Binding-site contacts:
Ligand atom CB contacts residue TYR533 of chain 6.GA at 3.6 Å (hydrophobic).
Ligand atom CG contacts residue TYR533 of chain 6.GA at 3.3 Å (hydrophobic).
Ligand atom C contacts residue HIS409 of chain 6.GA at 4.4 Å.
Ligand atom ND2 contacts residue TYR533 of chain 6.GA at 3.7 Å.
Ligand atom CD2 contacts residue ALA484 of chain 6.GA at 3.6 Å (hydrophobic).
Ligand atom N contacts residue PRO536 of chain 6.GA at 4.2 Å.
Ligand atom O contacts residue PRO536 of chain 6.GA at 3.8 Å.
Ligand atom CD1 contacts residue THR488 of chain 6.GA at 4.2 Å.
Ligand atom CB contacts residue THR488 of chain 6.GA at 4.4 Å.
Ligand atom CD1 contacts residue GLN538 of chain 6.GA at 3.1 Å.
Ligand atom CA contacts residue ILE535 of chain 6.GA at 3.8 Å (hydrophobic).
Ligand atom O contacts residue LEU534 of chain 6.GA at 4.3 Å.
Ligand atom OD1 contacts residue TYR533 of chain 6.GA at 3.4 Å.
Ligand atom CD1 contacts residue PHE402 of chain 6.GA at 4.0 Å (hydrophobic).
Ligand atom NE2 contacts residue PRO536 of chain 6.GA at 4.2 Å.
Ligand atom CB contacts residue ILE535 of chain 6.GA at 4.2 Å (hydrophobic).
Ligand atom O contacts residue HIS409 of chain 6.GA at 3.6 Å.
Ligand atom CD2 contacts residue THR488 of chain 6.GA at 4.2 Å.
Ligand atom CD contacts residue TYR537 of chain 6.GA at 4.5 Å (hydrophobic).
Ligand atom CG1 contacts residue THR488 of chain 6.GA at 4.2 Å.
Ligand atom CG contacts residue TYR537 of chain 6.GA at 3.2 Å (hydrophobic).
Ligand atom N contacts residue ILE535 of chain 6.GA at 3.7 Å.
Ligand atom CD1 contacts residue LEU413 of chain 6.GA at 4.1 Å (hydrophobic).
Ligand atom CB contacts residue GLU481 of chain 6.GA at 3.6 Å.
Ligand atom CA contacts residue TYR537 of chain 6.GA at 4.5 Å (hydrophobic).
Ligand atom CD2 contacts residue MET485 of chain 6.GA at 4.0 Å (hydrophobic).
Ligand atom CG contacts residue PRO536 of chain 6.GA at 4.5 Å (hydrophobic).
Ligand atom CD1 contacts residue ILE535 of chain 6.GA at 4.0 Å (hydrophobic).
Ligand atom CE1 contacts residue LEU413 of chain 6.GA at 4.2 Å (hydrophobic).
Ligand atom CB contacts residue TYR537 of chain 6.GA at 3.0 Å (hydrophobic).
Ligand atom CB contacts residue LEU534 of chain 6.GA at 4.3 Å (hydrophobic).
Ligand atom CD1 contacts residue ILE535 of chain 6.GA at 4.0 Å (hydrophobic).

Sequence of chain 6.GA:
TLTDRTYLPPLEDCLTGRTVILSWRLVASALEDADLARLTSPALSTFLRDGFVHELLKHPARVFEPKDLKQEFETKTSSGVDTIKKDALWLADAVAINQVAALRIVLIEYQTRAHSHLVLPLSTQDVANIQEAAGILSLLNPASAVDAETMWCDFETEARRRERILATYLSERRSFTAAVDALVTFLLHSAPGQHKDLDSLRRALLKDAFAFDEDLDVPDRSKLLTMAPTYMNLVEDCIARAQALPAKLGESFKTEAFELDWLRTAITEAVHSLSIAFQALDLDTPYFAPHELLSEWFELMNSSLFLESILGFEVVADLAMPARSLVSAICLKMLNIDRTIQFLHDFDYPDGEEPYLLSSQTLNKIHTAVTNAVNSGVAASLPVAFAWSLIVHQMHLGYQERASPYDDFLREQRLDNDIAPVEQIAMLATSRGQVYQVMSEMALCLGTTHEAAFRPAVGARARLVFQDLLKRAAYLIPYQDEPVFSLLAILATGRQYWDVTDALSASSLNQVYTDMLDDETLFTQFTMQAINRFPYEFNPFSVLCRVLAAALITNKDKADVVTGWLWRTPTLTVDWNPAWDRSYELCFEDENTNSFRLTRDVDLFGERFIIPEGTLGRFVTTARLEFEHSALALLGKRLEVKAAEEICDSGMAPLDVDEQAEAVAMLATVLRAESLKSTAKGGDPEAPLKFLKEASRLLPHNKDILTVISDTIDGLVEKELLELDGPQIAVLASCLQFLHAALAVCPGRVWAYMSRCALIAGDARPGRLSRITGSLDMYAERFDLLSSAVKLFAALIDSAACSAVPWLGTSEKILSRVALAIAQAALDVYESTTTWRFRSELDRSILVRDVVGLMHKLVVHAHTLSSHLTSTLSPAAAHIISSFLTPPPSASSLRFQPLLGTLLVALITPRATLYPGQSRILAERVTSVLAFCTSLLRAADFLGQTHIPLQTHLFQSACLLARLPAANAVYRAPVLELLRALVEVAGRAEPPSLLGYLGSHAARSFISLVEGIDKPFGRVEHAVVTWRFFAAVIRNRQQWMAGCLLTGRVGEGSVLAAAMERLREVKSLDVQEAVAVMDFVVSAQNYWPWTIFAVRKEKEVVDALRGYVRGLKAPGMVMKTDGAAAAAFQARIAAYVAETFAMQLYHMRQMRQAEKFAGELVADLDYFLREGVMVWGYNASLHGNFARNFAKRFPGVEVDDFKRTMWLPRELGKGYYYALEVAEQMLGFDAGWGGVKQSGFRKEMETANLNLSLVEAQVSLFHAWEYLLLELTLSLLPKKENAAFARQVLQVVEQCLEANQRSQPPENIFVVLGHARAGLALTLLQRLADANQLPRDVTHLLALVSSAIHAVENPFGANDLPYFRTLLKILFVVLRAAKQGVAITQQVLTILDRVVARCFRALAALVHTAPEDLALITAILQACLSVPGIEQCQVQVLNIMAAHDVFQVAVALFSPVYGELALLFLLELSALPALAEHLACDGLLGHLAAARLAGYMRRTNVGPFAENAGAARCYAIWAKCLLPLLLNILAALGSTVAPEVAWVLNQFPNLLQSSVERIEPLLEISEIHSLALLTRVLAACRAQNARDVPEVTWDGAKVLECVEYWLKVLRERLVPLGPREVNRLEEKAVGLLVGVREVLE

The protein below binds the small molecule below.
Small molecule (SMILES): CC[C@H](C)[C@H](NC(=O)[C@H](CO)NC(=O)[C@H](CC(=O)O)NC(=O)[C@@H](N)CCC(=O)O)C(=O)N[C@@H](CC(C)C)C(=O)N[C@@H](CCC(N)=O)C(=O)N1CCC[C@H]1C(=O)NCC(=O)N[C@@H](C)C(=O)N[C@@H](Cc1ccccc1)C(=O)N[C@@H](CO)C(=O)N[C@@H](C)C(=O)N[C@H](C=O)CC(N)=O